This protein binds this small molecule.
Small molecule (SMILES): Nc1nc2c(ncn2[C@@H]2O[C@H](CO[P](=O)(O)O[P](=O)(O)NP(=O)(O)O)[C@@H](O)[C@H]2O)c(=O)[nH]1

Binding-site contacts:
Ligand atom O6 contacts residue LYS156 of chain 1.A at 3.6 Å (salt-bridge).
Ligand atom O6 contacts residue LYS125 of chain 1.A at 3.5 Å.
Ligand atom C5' contacts residue GLY20 of chain 1.A at 3.5 Å.
Ligand atom O1G contacts residue SER42 of chain 1.A at 2.7 Å (h-bond).
Ligand atom O2B contacts residue MG1 of chain 1.B at 2.0 Å.
Ligand atom C5 contacts residue LYS125 of chain 1.A at 3.6 Å.
Ligand atom PG contacts residue MG1 of chain 1.B at 3.2 Å.
Ligand atom O3G contacts residue GLY69 of chain 1.A at 2.9 Å (h-bond).
Ligand atom O4' contacts residue LYS125 of chain 1.A at 2.9 Å (salt-bridge).
Ligand atom N2 contacts residue ASP127 of chain 1.A at 3.0 Å (salt-bridge).
Ligand atom O1A contacts residue GLY22 of chain 1.A at 3.3 Å.
Ligand atom O2B contacts residue LYS23 of chain 1.A at 3.5 Å (salt-bridge).
Ligand atom C6 contacts residue ASP127 of chain 1.A at 3.6 Å.
Ligand atom O1A contacts residue CYS25 of chain 1.A at 2.9 Å (h-bond).
Ligand atom O3A contacts residue GLY22 of chain 1.A at 3.1 Å (h-bond).
Ligand atom O2A contacts residue PHE40 of chain 1.A at 3.2 Å.
Ligand atom O1B contacts residue GLY22 of chain 1.A at 3.0 Å (h-bond).
Ligand atom N1 contacts residue ASP127 of chain 1.A at 2.8 Å (salt-bridge).
Ligand atom N3B contacts residue MG1 of chain 1.B at 3.4 Å.
Ligand atom O1B contacts residue GLY20 of chain 1.A at 3.6 Å (h-bond).
Ligand atom O6 contacts residue ASP127 of chain 1.A at 3.5 Å (salt-bridge).
Ligand atom O6 contacts residue ASN124 of chain 1.A at 3.4 Å (h-bond).
Ligand atom N2 contacts residue ALA129 of chain 1.A at 3.2 Å.
Ligand atom O1G contacts residue SER19 of chain 1.A at 2.5 Å (h-bond).
Ligand atom O3G contacts residue LYS23 of chain 1.A at 2.6 Å (salt-bridge).
Ligand atom O1B contacts residue VAL21 of chain 1.A at 3.3 Å (h-bond).
Ligand atom O1A contacts residue THR24 of chain 1.A at 3.5 Å (h-bond).
Ligand atom O6 contacts residue SER154 of chain 1.A at 3.4 Å.
Ligand atom PB contacts residue LYS23 of chain 1.A at 3.5 Å.
Ligand atom O2G contacts residue MG1 of chain 1.B at 2.0 Å.
Ligand atom N3B contacts residue GLY20 of chain 1.A at 3.0 Å (h-bond).
Ligand atom O1B contacts residue LYS23 of chain 1.A at 2.8 Å (salt-bridge).
Ligand atom C6 contacts residue LYS125 of chain 1.A at 3.5 Å.
Ligand atom O2G contacts residue THR43 of chain 1.A at 2.8 Å (h-bond).
Ligand atom N7 contacts residue ASN124 of chain 1.A at 3.4 Å (h-bond).
Ligand atom C2 contacts residue ASP127 of chain 1.A at 3.6 Å.
Ligand atom O2B contacts residue THR24 of chain 1.A at 3.0 Å (h-bond).
Ligand atom O6 contacts residue ALA155 of chain 1.A at 2.9 Å (h-bond).
Ligand atom O3G contacts residue SER19 of chain 1.A at 3.3 Å.
Ligand atom PB contacts residue MG1 of chain 1.B at 3.2 Å.

Sequence of chain 1.A:
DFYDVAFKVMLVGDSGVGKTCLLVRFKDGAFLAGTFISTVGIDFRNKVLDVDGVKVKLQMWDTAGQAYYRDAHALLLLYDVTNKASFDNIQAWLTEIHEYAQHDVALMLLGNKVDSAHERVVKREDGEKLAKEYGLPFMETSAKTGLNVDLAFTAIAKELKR